Binding-site contacts:
Ligand atom OP3 contacts residue DT6 of chain 1.A at 2.8 Å (h-bond).
Ligand atom O5' contacts residue GLU261 of chain 1.D at 3.4 Å (salt-bridge).
Ligand atom OP2 contacts residue ALA11 of chain 1.D at 3.2 Å.
Ligand atom OP3 contacts residue GLU261 of chain 1.D at 3.4 Å (salt-bridge).
Ligand atom C2 contacts residue ASN35 of chain 1.D at 3.3 Å.
Ligand atom OP2 contacts residue GLU145 of chain 1.D at 3.1 Å (salt-bridge).
Ligand atom OP3 contacts residue HIS231 of chain 1.D at 3.0 Å (h-bond).
Ligand atom P contacts residue ZN1 of chain 1.E at 2.9 Å.
Ligand atom OP1 contacts residue SER9 of chain 1.D at 3.4 Å.
Ligand atom P contacts residue ZN1 of chain 1.F at 3.1 Å.
Ligand atom OP2 contacts residue DT6 of chain 1.A at 3.2 Å.
Ligand atom OP1 contacts residue HIS109 of chain 1.D at 3.1 Å.
Ligand atom OP3 contacts residue ZN1 of chain 1.G at 2.1 Å.
Ligand atom C2' contacts residue HIS7 of chain 1.D at 3.5 Å.
Ligand atom OP2 contacts residue SER9 of chain 1.D at 2.7 Å (h-bond).
Ligand atom OP2 contacts residue ZN1 of chain 1.F at 2.4 Å.
Ligand atom N2 contacts residue ASN35 of chain 1.D at 3.4 Å (h-bond).
Ligand atom O4' contacts residue GLN36 of chain 1.D at 3.4 Å (h-bond).
Ligand atom OP2 contacts residue GLU261 of chain 1.D at 3.0 Å (salt-bridge).
Ligand atom O5' contacts residue HIS231 of chain 1.D at 3.5 Å.
Ligand atom OP2 contacts residue HIS109 of chain 1.D at 3.6 Å (h-bond).
Ligand atom OP2 contacts residue HIS216 of chain 1.D at 3.6 Å.
Ligand atom P contacts residue DT6 of chain 1.A at 3.0 Å.
Ligand atom OP1 contacts residue ZN1 of chain 1.E at 3.0 Å.
Ligand atom C1' contacts residue HIS7 of chain 1.D at 3.5 Å.
Ligand atom P contacts residue ZN1 of chain 1.G at 3.3 Å.
Ligand atom OP3 contacts residue ASP179 of chain 1.D at 3.4 Å (salt-bridge).
Ligand atom OP3 contacts residue HIS182 of chain 1.D at 2.9 Å (h-bond).
Ligand atom OP3 contacts residue ZN1 of chain 1.F at 2.7 Å.
Ligand atom OP1 contacts residue ALA10 of chain 1.D at 2.7 Å (h-bond).
Ligand atom O4' contacts residue GLU261 of chain 1.D at 3.5 Å (salt-bridge).
Ligand atom O5' contacts residue GLN36 of chain 1.D at 3.0 Å (h-bond).
Ligand atom OP2 contacts residue GLY12 of chain 1.D at 2.9 Å (h-bond).
Ligand atom O5' contacts residue DT6 of chain 1.A at 3.4 Å (h-bond).
Ligand atom OP2 contacts residue ZN1 of chain 1.E at 1.9 Å.
Ligand atom OP1 contacts residue DT6 of chain 1.A at 2.6 Å (h-bond).
Ligand atom N3 contacts residue ASN35 of chain 1.D at 3.0 Å (h-bond).
Ligand atom OP2 contacts residue HIS69 of chain 1.D at 3.2 Å (h-bond).
Ligand atom N1 contacts residue ARG37 of chain 1.D at 3.6 Å.
Ligand atom OP2 contacts residue GLN36 of chain 1.D at 3.2 Å (h-bond).

This small molecule binds to this protein.
Small molecule (SMILES): Cc1cn([C@H]2C[C@H](O)[C@@H](CO[P](=O)(O)O[C@H]3C[C@H](n4cnc5c(N)ncnc54)O[C@@H]3CO[P](=O)(O)O[C@H]3C[C@H](n4cnc5c(=O)nc(N)[nH]c54)O[C@@H]3CO[P](=O)(O)O[C@H]3C[C@H](n4cnc5c(N)ncnc54)O[C@@H]3CO[P](=O)(O)O[C@H]3CCO[C@@H]3COP(=O)(O)O)O2)c(=O)[nH]c1=O

Sequence of chain 1.D:
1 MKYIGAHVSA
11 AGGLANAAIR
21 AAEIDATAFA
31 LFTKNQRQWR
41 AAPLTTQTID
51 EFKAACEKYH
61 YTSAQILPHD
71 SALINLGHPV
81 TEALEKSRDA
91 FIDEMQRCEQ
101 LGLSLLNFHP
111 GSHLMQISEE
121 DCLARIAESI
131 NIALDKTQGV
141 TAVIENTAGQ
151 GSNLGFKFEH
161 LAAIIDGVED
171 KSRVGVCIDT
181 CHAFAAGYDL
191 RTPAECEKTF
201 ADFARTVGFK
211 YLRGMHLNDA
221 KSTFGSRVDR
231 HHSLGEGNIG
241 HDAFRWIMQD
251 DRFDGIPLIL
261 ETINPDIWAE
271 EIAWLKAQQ